This protein binds this small molecule.
Small molecule (SMILES): Nc1ncnc2c1ncn2[C@H]1C[C@H](O)[C@@H](CO[P](=O)(O)O[P](=O)(O)OP(=O)(O)O)O1

Binding-site contacts:
Ligand atom O1B contacts residue TYR279 of chain 1.B at 4.2 Å.
Ligand atom C4' contacts residue ARG87 of chain 1.B at 4.2 Å.
Ligand atom C5 contacts residue TYR382 of chain 1.B at 4.1 Å (hydrophobic).
Ligand atom C5' contacts residue GLN74 of chain 1.B at 3.8 Å.
Ligand atom C4 contacts residue TYR382 of chain 1.B at 4.2 Å (hydrophobic).
Ligand atom C6 contacts residue TYR382 of chain 1.B at 4.1 Å (hydrophobic).
Ligand atom C4' contacts residue GLN74 of chain 1.B at 3.5 Å.
Ligand atom C6 contacts residue HIS147 of chain 1.B at 4.4 Å.
Ligand atom N1 contacts residue TYR382 of chain 1.B at 4.0 Å.
Ligand atom C5' contacts residue ARG87 of chain 1.B at 3.4 Å.
Ligand atom O3' contacts residue VAL75 of chain 1.B at 3.5 Å.
Ligand atom C1' contacts residue GLN74 of chain 1.B at 4.3 Å.
Ligand atom C3' contacts residue GLN74 of chain 1.B at 3.7 Å.
Ligand atom PG contacts residue TYR214 of chain 1.B at 4.2 Å.
Ligand atom N9 contacts residue TYR382 of chain 1.B at 4.1 Å.
Ligand atom O3' contacts residue GLN74 of chain 1.B at 2.9 Å (h-bond).
Ligand atom N7 contacts residue TYR382 of chain 1.B at 4.3 Å.
Ligand atom O3' contacts residue TYR279 of chain 1.B at 4.0 Å.
Ligand atom PG contacts residue LYS213 of chain 1.B at 4.0 Å.
Ligand atom N1 contacts residue HIS147 of chain 1.B at 4.4 Å.
Ligand atom C8 contacts residue TYR382 of chain 1.B at 4.3 Å (hydrophobic).
Ligand atom O4' contacts residue GLN74 of chain 1.B at 4.2 Å.
Ligand atom C2 contacts residue TYR382 of chain 1.B at 4.0 Å (hydrophobic).
Ligand atom O3' contacts residue ASP283 of chain 1.B at 2.5 Å (salt-bridge).
Ligand atom C2' contacts residue TYR382 of chain 1.B at 3.3 Å (hydrophobic).
Ligand atom C3' contacts residue ASP283 of chain 1.B at 3.2 Å.
Ligand atom C2 contacts residue HIS147 of chain 1.B at 4.3 Å.
Ligand atom O1G contacts residue TYR214 of chain 1.B at 3.0 Å (h-bond).
Ligand atom C1' contacts residue TYR382 of chain 1.B at 4.2 Å (hydrophobic).
Ligand atom O1A contacts residue ARG87 of chain 1.B at 4.3 Å.
Ligand atom C2' contacts residue VAL75 of chain 1.B at 4.3 Å (hydrophobic).
Ligand atom C2' contacts residue ASP283 of chain 1.B at 3.2 Å.
Ligand atom N3 contacts residue TYR382 of chain 1.B at 4.0 Å.
Ligand atom C2' contacts residue TYR279 of chain 1.B at 4.2 Å (hydrophobic).
Ligand atom O1G contacts residue LYS213 of chain 1.B at 4.1 Å.
Ligand atom O3G contacts residue ASN183 of chain 1.B at 4.2 Å.
Ligand atom C3' contacts residue TYR279 of chain 1.B at 3.9 Å (hydrophobic).
Ligand atom O2G contacts residue ASN183 of chain 1.B at 4.0 Å.
Ligand atom O2G contacts residue LYS231 of chain 1.B at 3.9 Å.
Ligand atom O3G contacts residue LYS213 of chain 1.B at 2.8 Å (salt-bridge).

Sequence of chain 1.B:
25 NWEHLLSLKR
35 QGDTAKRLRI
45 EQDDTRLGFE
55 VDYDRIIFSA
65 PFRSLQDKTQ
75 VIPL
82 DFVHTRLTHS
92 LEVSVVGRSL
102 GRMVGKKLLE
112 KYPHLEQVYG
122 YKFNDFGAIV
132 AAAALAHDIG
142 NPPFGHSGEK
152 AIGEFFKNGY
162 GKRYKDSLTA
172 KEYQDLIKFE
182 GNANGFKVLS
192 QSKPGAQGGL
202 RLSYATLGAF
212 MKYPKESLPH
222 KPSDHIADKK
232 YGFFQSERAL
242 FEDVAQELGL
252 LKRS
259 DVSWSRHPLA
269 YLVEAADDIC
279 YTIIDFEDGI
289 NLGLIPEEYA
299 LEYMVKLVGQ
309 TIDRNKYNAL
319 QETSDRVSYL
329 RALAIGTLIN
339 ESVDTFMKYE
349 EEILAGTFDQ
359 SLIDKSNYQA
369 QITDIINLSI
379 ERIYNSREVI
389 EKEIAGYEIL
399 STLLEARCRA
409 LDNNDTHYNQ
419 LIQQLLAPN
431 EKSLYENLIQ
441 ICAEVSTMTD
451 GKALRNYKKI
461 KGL